Sequence of chain 1.A:
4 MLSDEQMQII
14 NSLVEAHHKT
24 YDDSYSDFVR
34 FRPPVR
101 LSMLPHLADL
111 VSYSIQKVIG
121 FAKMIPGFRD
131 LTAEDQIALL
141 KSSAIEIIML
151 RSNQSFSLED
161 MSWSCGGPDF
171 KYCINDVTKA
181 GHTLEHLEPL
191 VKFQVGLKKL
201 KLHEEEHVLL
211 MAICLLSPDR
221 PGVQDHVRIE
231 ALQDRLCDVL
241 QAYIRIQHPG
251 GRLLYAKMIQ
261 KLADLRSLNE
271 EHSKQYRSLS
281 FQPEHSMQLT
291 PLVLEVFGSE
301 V

Binding-site contacts:
Ligand atom C20 contacts residue HIS182 of chain 1.A at 3.8 Å.
Ligand atom C4 contacts residue SER155 of chain 1.A at 3.8 Å.
Ligand atom C12 contacts residue VAL177 of chain 1.A at 3.9 Å (hydrophobic).
Ligand atom O1 contacts residue ARG151 of chain 1.A at 2.7 Å (salt-bridge).
Ligand atom C6 contacts residue HIS182 of chain 1.A at 3.7 Å.
Ligand atom C2 contacts residue ARG151 of chain 1.A at 3.8 Å.
Ligand atom C17 contacts residue SER114 of chain 1.A at 3.6 Å.
Ligand atom C8 contacts residue SER152 of chain 1.A at 3.4 Å.
Ligand atom C25 contacts residue HIS272 of chain 1.A at 3.8 Å.
Ligand atom C4 contacts residue CYS165 of chain 1.A at 3.6 Å (hydrophobic).
Ligand atom C26 contacts residue HIS182 of chain 1.A at 3.5 Å.
Ligand atom C1 contacts residue SER114 of chain 1.A at 3.6 Å.
Ligand atom C7 contacts residue SER152 of chain 1.A at 3.5 Å.
Ligand atom C24 contacts residue HIS186 of chain 1.A at 3.8 Å.
Ligand atom C18 contacts residue HIS182 of chain 1.A at 3.5 Å.
Ligand atom C1 contacts residue ARG151 of chain 1.A at 3.7 Å.
Ligand atom C5 contacts residue SER152 of chain 1.A at 3.8 Å.
Ligand atom O1 contacts residue SER114 of chain 1.A at 2.8 Å (h-bond).
Ligand atom C23 contacts residue HIS272 of chain 1.A at 3.6 Å.
Ligand atom C26 contacts residue HIS272 of chain 1.A at 3.8 Å.
Ligand atom O2 contacts residue HIS182 of chain 1.A at 2.9 Å (h-bond).
Ligand atom C10 contacts residue TRP163 of chain 1.A at 3.7 Å (hydrophobic).
Ligand atom C24 contacts residue LEU187 of chain 1.A at 3.9 Å (hydrophobic).
Ligand atom C25 contacts residue HIS186 of chain 1.A at 3.3 Å.
Ligand atom C19 contacts residue ILE148 of chain 1.A at 3.7 Å (hydrophobic).
Ligand atom O contacts residue SER152 of chain 1.A at 3.3 Å.
Ligand atom O contacts residue TYR24 of chain 1.A at 2.9 Å (h-bond).
Ligand atom C19 contacts residue LEU110 of chain 1.A at 3.8 Å (hydrophobic).
Ligand atom C7 contacts residue TRP163 of chain 1.A at 3.9 Å (hydrophobic).
Ligand atom C21 contacts residue VAL111 of chain 1.A at 3.8 Å (hydrophobic).
Ligand atom C3 contacts residue TYR24 of chain 1.A at 3.5 Å (hydrophobic).
Ligand atom C24 contacts residue LEU190 of chain 1.A at 3.5 Å (hydrophobic).
Ligand atom O2 contacts residue HIS272 of chain 1.A at 2.9 Å (h-bond).
Ligand atom C3 contacts residue SER155 of chain 1.A at 3.9 Å.
Ligand atom C19 contacts residue SER114 of chain 1.A at 3.0 Å.
Ligand atom C24 contacts residue VAL177 of chain 1.A at 3.8 Å (hydrophobic).
Ligand atom C20 contacts residue HIS272 of chain 1.A at 3.8 Å.
Ligand atom O2 contacts residue TYR276 of chain 1.A at 3.9 Å.
Ligand atom C23 contacts residue PHE297 of chain 1.A at 3.8 Å (hydrophobic).
Ligand atom O contacts residue SER155 of chain 1.A at 3.1 Å (h-bond).

This small molecule binds to this protein.
Small molecule (SMILES): C=C1/C(=C\C=C2/CCC[C@]3(C)C(C4(CCCC(C)(C)O)CC4)=CC[C@@H]23)C[C@@H](O)C[C@@H]1O